Sequence of chain 3.C:
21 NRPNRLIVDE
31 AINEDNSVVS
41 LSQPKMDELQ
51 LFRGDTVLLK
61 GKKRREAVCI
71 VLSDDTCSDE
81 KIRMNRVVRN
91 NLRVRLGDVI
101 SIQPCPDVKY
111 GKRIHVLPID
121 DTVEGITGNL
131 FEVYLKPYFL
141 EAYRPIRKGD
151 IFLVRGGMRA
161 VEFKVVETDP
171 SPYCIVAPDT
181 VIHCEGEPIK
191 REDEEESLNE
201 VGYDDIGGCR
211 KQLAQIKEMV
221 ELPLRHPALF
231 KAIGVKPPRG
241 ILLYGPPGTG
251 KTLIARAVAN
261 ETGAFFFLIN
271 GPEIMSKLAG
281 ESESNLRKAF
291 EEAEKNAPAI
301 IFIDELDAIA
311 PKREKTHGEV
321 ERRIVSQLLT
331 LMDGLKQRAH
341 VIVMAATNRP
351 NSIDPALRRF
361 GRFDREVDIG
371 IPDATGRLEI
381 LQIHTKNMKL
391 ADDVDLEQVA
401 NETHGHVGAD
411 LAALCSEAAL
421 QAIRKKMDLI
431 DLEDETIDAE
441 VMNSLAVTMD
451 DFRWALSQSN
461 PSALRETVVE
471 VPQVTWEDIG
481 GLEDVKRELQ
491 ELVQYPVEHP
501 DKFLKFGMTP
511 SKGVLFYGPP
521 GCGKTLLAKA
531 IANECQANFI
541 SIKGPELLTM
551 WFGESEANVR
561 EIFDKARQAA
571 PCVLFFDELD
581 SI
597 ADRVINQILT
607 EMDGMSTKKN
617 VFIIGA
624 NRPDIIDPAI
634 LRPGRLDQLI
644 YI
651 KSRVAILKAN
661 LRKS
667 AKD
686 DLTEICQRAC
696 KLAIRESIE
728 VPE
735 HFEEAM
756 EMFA

Binding-site contacts:
Ligand atom O2G contacts residue GLY521 of chain 1.D at 3.8 Å.
Ligand atom C8 contacts residue GLY521 of chain 1.D at 3.2 Å.
Ligand atom C1' contacts residue THR688 of chain 1.D at 3.5 Å.
Ligand atom O3A contacts residue THR525 of chain 1.D at 3.8 Å.
Ligand atom C2' contacts residue LEU526 of chain 1.D at 3.8 Å (hydrophobic).
Ligand atom N6 contacts residue ILE479 of chain 1.D at 3.7 Å.
Ligand atom N1 contacts residue ASP478 of chain 1.D at 2.9 Å (salt-bridge).
Ligand atom O2B contacts residue GLY523 of chain 1.D at 2.8 Å (h-bond).
Ligand atom O2A contacts residue THR525 of chain 1.D at 3.2 Å.
Ligand atom C5' contacts residue GLY521 of chain 1.D at 3.5 Å.
Ligand atom O1B contacts residue GLY523 of chain 1.D at 3.8 Å.
Ligand atom O1A contacts residue GLY523 of chain 1.D at 3.0 Å.
Ligand atom O2B contacts residue GLY521 of chain 1.D at 3.4 Å.
Ligand atom N7 contacts residue GLY523 of chain 1.D at 3.2 Å.
Ligand atom O2G contacts residue PRO520 of chain 1.D at 3.2 Å.
Ligand atom N1 contacts residue ILE479 of chain 1.D at 3.7 Å.
Ligand atom O1B contacts residue LYS524 of chain 1.D at 3.1 Å.
Ligand atom O3G contacts residue ASP577 of chain 1.D at 3.1 Å (salt-bridge).
Ligand atom N3 contacts residue LEU526 of chain 1.D at 3.7 Å.
Ligand atom O1G contacts residue ARG635 of chain 3.C at 2.8 Å (salt-bridge).
Ligand atom O2A contacts residue LEU526 of chain 1.D at 3.5 Å.
Ligand atom N7 contacts residue GLY521 of chain 1.D at 3.8 Å.
Ligand atom N3 contacts residue ILE656 of chain 1.D at 3.8 Å.
Ligand atom O2B contacts residue LYS524 of chain 1.D at 3.8 Å.
Ligand atom O4' contacts residue GLY521 of chain 1.D at 3.8 Å.
Ligand atom O1G contacts residue ASN624 of chain 1.D at 3.3 Å (h-bond).
Ligand atom O1A contacts residue LEU526 of chain 1.D at 3.7 Å.
Ligand atom O2G contacts residue PRO519 of chain 1.D at 3.0 Å (h-bond).
Ligand atom O2B contacts residue CYS522 of chain 1.D at 2.6 Å (h-bond).
Ligand atom O1B contacts residue THR525 of chain 1.D at 2.7 Å (h-bond).
Ligand atom C2' contacts residue THR688 of chain 1.D at 3.8 Å.
Ligand atom O3G contacts residue LYS524 of chain 1.D at 3.4 Å.
Ligand atom O2G contacts residue LYS524 of chain 1.D at 3.0 Å (salt-bridge).
Ligand atom N7 contacts residue CYS522 of chain 1.D at 3.3 Å (h-bond).
Ligand atom C2 contacts residue ILE656 of chain 1.D at 3.7 Å (hydrophobic).
Ligand atom N1 contacts residue ILE656 of chain 1.D at 3.7 Å.
Ligand atom C8 contacts residue GLY523 of chain 1.D at 3.8 Å.
Ligand atom C2 contacts residue ASP478 of chain 1.D at 3.1 Å.
Ligand atom O2' contacts residue THR688 of chain 1.D at 3.1 Å (h-bond).
Ligand atom C4 contacts residue LEU526 of chain 1.D at 3.8 Å (hydrophobic).

Sequence of chain 1.D:
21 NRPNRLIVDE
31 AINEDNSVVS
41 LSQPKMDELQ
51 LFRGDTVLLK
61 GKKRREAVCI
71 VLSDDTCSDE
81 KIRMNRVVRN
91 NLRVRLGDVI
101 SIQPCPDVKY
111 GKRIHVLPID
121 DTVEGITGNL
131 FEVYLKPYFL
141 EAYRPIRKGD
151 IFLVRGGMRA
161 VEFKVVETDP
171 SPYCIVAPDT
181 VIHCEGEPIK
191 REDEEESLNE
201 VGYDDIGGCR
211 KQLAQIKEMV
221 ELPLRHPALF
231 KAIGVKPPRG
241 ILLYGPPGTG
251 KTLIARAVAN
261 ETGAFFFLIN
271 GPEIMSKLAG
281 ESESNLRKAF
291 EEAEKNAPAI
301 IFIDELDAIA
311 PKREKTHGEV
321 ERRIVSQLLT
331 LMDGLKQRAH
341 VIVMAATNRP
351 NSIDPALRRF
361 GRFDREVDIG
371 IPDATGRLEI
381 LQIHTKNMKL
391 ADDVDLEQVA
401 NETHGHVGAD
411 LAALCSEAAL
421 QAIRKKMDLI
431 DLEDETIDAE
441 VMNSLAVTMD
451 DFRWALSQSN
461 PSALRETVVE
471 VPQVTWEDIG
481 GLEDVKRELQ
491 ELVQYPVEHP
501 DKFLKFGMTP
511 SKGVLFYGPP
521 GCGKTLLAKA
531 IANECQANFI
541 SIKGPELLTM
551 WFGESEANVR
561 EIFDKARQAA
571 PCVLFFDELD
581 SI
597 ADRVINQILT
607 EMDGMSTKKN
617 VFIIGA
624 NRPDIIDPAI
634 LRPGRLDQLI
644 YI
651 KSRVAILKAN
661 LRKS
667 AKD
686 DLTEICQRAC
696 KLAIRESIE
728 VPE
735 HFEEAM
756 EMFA

A small-molecule ligand and the protein it binds are described below.
Small molecule (SMILES): Nc1ncnc2c1ncn2[C@@H]1O[C@H](CO[P](=O)(O)O[P](=O)(O)NP(=O)(O)O)[C@@H](O)[C@H]1O